A small-molecule ligand and the protein it binds are described below.
Small molecule (SMILES): CC(=O)N[C@@H]1[C@@H](O)[C@H](O)[C@@H](CO)O[C@H]1O

Binding-site contacts:
Ligand atom C5 contacts residue ASN385 of chain 1.A at 3.4 Å.
Ligand atom C3 contacts residue ASN385 of chain 1.A at 3.7 Å.
Ligand atom C2 contacts residue ASN385 of chain 1.A at 2.5 Å.
Ligand atom N2 contacts residue ARG107 of chain 1.A at 4.0 Å.
Ligand atom O6 contacts residue SER387 of chain 1.A at 4.5 Å.
Ligand atom O3 contacts residue GLU91 of chain 1.A at 4.4 Å.
Ligand atom C8 contacts residue TYR392 of chain 1.A at 3.6 Å (hydrophobic).
Ligand atom N2 contacts residue TYR392 of chain 1.A at 3.4 Å.
Ligand atom C1 contacts residue SER387 of chain 1.A at 4.3 Å.
Ligand atom C7 contacts residue ARG107 of chain 1.A at 3.5 Å.
Ligand atom O7 contacts residue ASN385 of chain 1.A at 3.4 Å (h-bond).
Ligand atom N2 contacts residue ASN385 of chain 1.A at 3.0 Å (h-bond).
Ligand atom C3 contacts residue ARG107 of chain 1.A at 3.7 Å.
Ligand atom C6 contacts residue SER387 of chain 1.A at 3.9 Å.
Ligand atom C1 contacts residue TYR392 of chain 1.A at 4.1 Å (hydrophobic).
Ligand atom C2 contacts residue ARG107 of chain 1.A at 3.6 Å.
Ligand atom C7 contacts residue TYR392 of chain 1.A at 4.0 Å (hydrophobic).
Ligand atom C6 contacts residue ASN385 of chain 1.A at 4.4 Å.
Ligand atom C1 contacts residue ASN385 of chain 1.A at 1.3 Å.
Ligand atom C1 contacts residue GLN345 of chain 1.A at 4.4 Å.
Ligand atom O5 contacts residue SER387 of chain 1.A at 3.7 Å.
Ligand atom C4 contacts residue ARG107 of chain 1.A at 3.9 Å.
Ligand atom C7 contacts residue ASN385 of chain 1.A at 3.5 Å.
Ligand atom C4 contacts residue ASN385 of chain 1.A at 4.0 Å.
Ligand atom C5 contacts residue SER387 of chain 1.A at 3.9 Å.
Ligand atom C8 contacts residue GLN93 of chain 1.A at 4.0 Å.
Ligand atom C3 contacts residue TYR392 of chain 1.A at 4.0 Å (hydrophobic).
Ligand atom O7 contacts residue ARG107 of chain 1.A at 3.5 Å.
Ligand atom C8 contacts residue ARG107 of chain 1.A at 3.6 Å.
Ligand atom C6 contacts residue GLN345 of chain 1.A at 4.2 Å.
Ligand atom O6 contacts residue ASN385 of chain 1.A at 4.4 Å.
Ligand atom C2 contacts residue TYR392 of chain 1.A at 4.3 Å (hydrophobic).
Ligand atom O5 contacts residue GLN345 of chain 1.A at 3.5 Å (h-bond).
Ligand atom O5 contacts residue ASN385 of chain 1.A at 2.1 Å (h-bond).
Ligand atom O3 contacts residue ARG107 of chain 1.A at 3.0 Å (salt-bridge).
Ligand atom C8 contacts residue LEU394 of chain 1.A at 4.0 Å (hydrophobic).
Ligand atom O3 contacts residue TYR392 of chain 1.A at 4.2 Å.
Ligand atom O6 contacts residue GLN345 of chain 1.A at 3.3 Å (h-bond).

Sequence of chain 1.A:
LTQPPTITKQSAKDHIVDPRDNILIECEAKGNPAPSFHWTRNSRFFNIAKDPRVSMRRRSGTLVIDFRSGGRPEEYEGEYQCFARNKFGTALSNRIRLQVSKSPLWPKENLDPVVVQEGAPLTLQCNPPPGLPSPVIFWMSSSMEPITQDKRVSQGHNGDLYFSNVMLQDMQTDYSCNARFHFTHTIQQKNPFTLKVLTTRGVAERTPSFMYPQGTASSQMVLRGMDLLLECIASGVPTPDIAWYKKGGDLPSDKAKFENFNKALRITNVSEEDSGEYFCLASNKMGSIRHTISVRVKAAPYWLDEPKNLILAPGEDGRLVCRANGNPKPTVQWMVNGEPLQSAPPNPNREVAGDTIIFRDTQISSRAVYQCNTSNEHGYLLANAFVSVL